Sequence of chain 1.A:
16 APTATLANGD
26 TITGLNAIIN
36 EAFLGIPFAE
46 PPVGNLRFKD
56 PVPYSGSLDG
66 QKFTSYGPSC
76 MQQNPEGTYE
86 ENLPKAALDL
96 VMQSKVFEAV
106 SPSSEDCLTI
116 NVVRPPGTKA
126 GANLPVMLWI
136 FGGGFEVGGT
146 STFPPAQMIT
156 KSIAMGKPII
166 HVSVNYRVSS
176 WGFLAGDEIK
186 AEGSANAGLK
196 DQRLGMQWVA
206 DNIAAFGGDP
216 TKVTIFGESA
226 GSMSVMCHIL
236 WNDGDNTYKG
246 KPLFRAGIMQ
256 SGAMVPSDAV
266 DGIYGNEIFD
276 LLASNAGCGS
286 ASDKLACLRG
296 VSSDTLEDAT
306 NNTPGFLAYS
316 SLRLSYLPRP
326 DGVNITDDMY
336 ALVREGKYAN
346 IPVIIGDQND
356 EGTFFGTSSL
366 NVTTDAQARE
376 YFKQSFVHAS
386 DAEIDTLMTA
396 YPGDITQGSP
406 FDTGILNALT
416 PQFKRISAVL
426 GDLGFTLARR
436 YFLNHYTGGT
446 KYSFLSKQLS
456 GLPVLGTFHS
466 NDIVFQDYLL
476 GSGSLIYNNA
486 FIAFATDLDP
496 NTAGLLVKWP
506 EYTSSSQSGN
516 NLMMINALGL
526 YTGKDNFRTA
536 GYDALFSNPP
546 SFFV

Binding-site contacts:
Ligand atom O5 contacts residue ASN329 of chain 1.A at 2.3 Å (h-bond).
Ligand atom O5 contacts residue VAL328 of chain 1.A at 3.3 Å.
Ligand atom C2 contacts residue ASN237 of chain 1.A at 3.8 Å.
Ligand atom O7 contacts residue TRP236 of chain 1.A at 2.8 Å (h-bond).
Ligand atom C7 contacts residue ASN237 of chain 1.A at 4.2 Å.
Ligand atom C7 contacts residue ASN329 of chain 1.A at 3.7 Å.
Ligand atom C1 contacts residue ASN329 of chain 1.A at 1.4 Å.
Ligand atom C1 contacts residue ASN237 of chain 1.A at 3.7 Å.
Ligand atom C8 contacts residue TRP236 of chain 1.A at 3.8 Å (hydrophobic).
Ligand atom C1 contacts residue VAL328 of chain 1.A at 4.0 Å (hydrophobic).
Ligand atom C8 contacts residue ARG198 of chain 1.A at 4.2 Å.
Ligand atom N2 contacts residue ASN329 of chain 1.A at 3.0 Å (h-bond).
Ligand atom C7 contacts residue TRP236 of chain 1.A at 3.4 Å (hydrophobic).
Ligand atom C6 contacts residue VAL328 of chain 1.A at 3.8 Å (hydrophobic).
Ligand atom N2 contacts residue TRP236 of chain 1.A at 4.2 Å.
Ligand atom C2 contacts residue ASN329 of chain 1.A at 2.4 Å.
Ligand atom C4 contacts residue ASN329 of chain 1.A at 4.2 Å.
Ligand atom O5 contacts residue ASN237 of chain 1.A at 3.6 Å.
Ligand atom C3 contacts residue ASN329 of chain 1.A at 3.8 Å.
Ligand atom C5 contacts residue ASN329 of chain 1.A at 3.7 Å.
Ligand atom C5 contacts residue VAL328 of chain 1.A at 3.7 Å (hydrophobic).
Ligand atom O7 contacts residue ASN329 of chain 1.A at 3.9 Å.
Ligand atom O7 contacts residue ASN237 of chain 1.A at 3.0 Å (h-bond).

The small molecule below binds the protein below.
Small molecule (SMILES): CC(=O)N[C@@H]1[C@@H](O)[C@H](O)[C@@H](CO)O[C@H]1O